Binding-site contacts:
Ligand atom N1 contacts residue O1 of chain 1.G at 3.2 Å (h-bond).
Ligand atom C9 contacts residue O1 of chain 1.G at 3.4 Å.
Ligand atom C1A contacts residue ASP52 of chain 1.A at 4.0 Å.
Ligand atom C4A contacts residue VAL109 of chain 1.A at 3.9 Å (hydrophobic).
Ligand atom C3 contacts residue GLU35 of chain 1.A at 3.0 Å.
Ligand atom C2 contacts residue ASP52 of chain 1.A at 3.2 Å.
Ligand atom C3 contacts residue ASN44 of chain 1.A at 4.3 Å.
Ligand atom C4A contacts residue V1 of chain 1.C at 4.2 Å.
Ligand atom C2 contacts residue ASN44 of chain 1.A at 4.1 Å.
Ligand atom C10 contacts residue VAL109 of chain 1.A at 4.2 Å (hydrophobic).
Ligand atom N1 contacts residue GLU35 of chain 1.A at 4.5 Å.
Ligand atom N10 contacts residue V1 of chain 1.C at 2.1 Å.
Ligand atom N1 contacts residue ASN46 of chain 1.A at 4.3 Å.
Ligand atom C10 contacts residue V1 of chain 1.C at 2.8 Å.
Ligand atom C2 contacts residue O1 of chain 1.G at 4.2 Å.
Ligand atom N1 contacts residue GLN57 of chain 1.A at 4.4 Å.
Ligand atom C1A contacts residue V1 of chain 1.C at 2.8 Å.
Ligand atom N10 contacts residue O1 of chain 1.G at 2.7 Å (h-bond).
Ligand atom C6 contacts residue VAL109 of chain 1.A at 3.6 Å (hydrophobic).
Ligand atom C10 contacts residue O1 of chain 1.G at 3.4 Å.
Ligand atom N10 contacts residue ASN46 of chain 1.A at 3.1 Å (h-bond).
Ligand atom C9 contacts residue ASN46 of chain 1.A at 3.4 Å.
Ligand atom N10 contacts residue ASP52 of chain 1.A at 4.1 Å.
Ligand atom C4 contacts residue GLU35 of chain 1.A at 3.3 Å.
Ligand atom C2 contacts residue GLN57 of chain 1.A at 3.3 Å.
Ligand atom N1 contacts residue V1 of chain 1.C at 2.2 Å.
Ligand atom C2 contacts residue V1 of chain 1.C at 3.3 Å.
Ligand atom C9 contacts residue V1 of chain 1.C at 3.2 Å.
Ligand atom C4A contacts residue GLU35 of chain 1.A at 4.2 Å.
Ligand atom C8 contacts residue V1 of chain 1.C at 4.5 Å.
Ligand atom C6A contacts residue VAL109 of chain 1.A at 3.9 Å (hydrophobic).
Ligand atom C1A contacts residue VAL109 of chain 1.A at 4.2 Å (hydrophobic).
Ligand atom C3 contacts residue GLN57 of chain 1.A at 3.7 Å.
Ligand atom C1A contacts residue O1 of chain 1.G at 3.5 Å.
Ligand atom N1 contacts residue ASP52 of chain 1.A at 2.9 Å (salt-bridge).
Ligand atom C2 contacts residue GLU35 of chain 1.A at 3.7 Å.
Ligand atom C6A contacts residue V1 of chain 1.C at 4.3 Å.
Ligand atom C10 contacts residue ASN46 of chain 1.A at 4.2 Å.
Ligand atom C5 contacts residue VAL109 of chain 1.A at 3.5 Å (hydrophobic).

This small molecule binds to this protein.
Small molecule (SMILES): c1cnc2c(c1)ccc1cccnc12

Sequence of chain 1.A:
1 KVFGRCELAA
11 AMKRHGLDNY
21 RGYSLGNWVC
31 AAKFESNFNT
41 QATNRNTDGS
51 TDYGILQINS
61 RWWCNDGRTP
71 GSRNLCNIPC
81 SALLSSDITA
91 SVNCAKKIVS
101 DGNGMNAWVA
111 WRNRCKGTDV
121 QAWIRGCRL